Binding-site contacts:
Ligand atom C1 contacts residue ASN292 of chain 1.E at 4.1 Å.
Ligand atom C3 contacts residue VAL291 of chain 1.E at 4.2 Å (hydrophobic).
Ligand atom O5 contacts residue ASN279 of chain 1.E at 2.4 Å (h-bond).
Ligand atom C7 contacts residue ASN279 of chain 1.E at 3.2 Å.
Ligand atom C8 contacts residue ASN279 of chain 1.E at 4.3 Å.
Ligand atom O7 contacts residue ASN279 of chain 1.E at 3.1 Å (h-bond).
Ligand atom C1 contacts residue ASN279 of chain 1.E at 1.4 Å.
Ligand atom C8 contacts residue GLU69 of chain 1.F at 3.8 Å.
Ligand atom C8 contacts residue LYS293 of chain 1.E at 4.0 Å.
Ligand atom O7 contacts residue LYS293 of chain 1.E at 4.4 Å.
Ligand atom N2 contacts residue ASN279 of chain 1.E at 2.8 Å (h-bond).
Ligand atom C3 contacts residue ASN279 of chain 1.E at 3.7 Å.
Ligand atom N2 contacts residue VAL291 of chain 1.E at 3.6 Å.
Ligand atom O5 contacts residue ASN292 of chain 1.E at 3.7 Å.
Ligand atom C5 contacts residue ASN279 of chain 1.E at 3.6 Å.
Ligand atom C8 contacts residue VAL291 of chain 1.E at 4.3 Å (hydrophobic).
Ligand atom C6 contacts residue GLU69 of chain 1.F at 4.5 Å.
Ligand atom C5 contacts residue VAL291 of chain 1.E at 4.5 Å (hydrophobic).
Ligand atom C4 contacts residue ASN279 of chain 1.E at 4.2 Å.
Ligand atom C2 contacts residue ASN279 of chain 1.E at 2.3 Å.
Ligand atom C8 contacts residue SER39 of chain 1.E at 3.6 Å.
Ligand atom C5 contacts residue ASN292 of chain 1.E at 3.8 Å.
Ligand atom C6 contacts residue ASN292 of chain 1.E at 3.9 Å.
Ligand atom C1 contacts residue VAL291 of chain 1.E at 3.5 Å (hydrophobic).
Ligand atom C2 contacts residue VAL291 of chain 1.E at 4.0 Å (hydrophobic).
Ligand atom O5 contacts residue VAL291 of chain 1.E at 4.4 Å.

Sequence of chain 1.F:
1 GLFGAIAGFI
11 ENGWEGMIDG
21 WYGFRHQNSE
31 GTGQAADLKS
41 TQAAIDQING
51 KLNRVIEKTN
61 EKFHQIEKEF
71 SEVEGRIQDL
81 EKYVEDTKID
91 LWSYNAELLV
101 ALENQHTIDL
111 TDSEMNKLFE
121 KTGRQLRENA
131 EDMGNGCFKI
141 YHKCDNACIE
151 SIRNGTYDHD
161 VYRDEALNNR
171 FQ

A small-molecule ligand and the protein it binds are described below.
Small molecule (SMILES): CC(=O)N[C@H]1[C@H](O[C@H]2[C@H](O)[C@@H](NC(C)=O)CO[C@@H]2CO)O[C@H](CO)[C@@H](O)[C@@H]1O

Sequence of chain 1.E:
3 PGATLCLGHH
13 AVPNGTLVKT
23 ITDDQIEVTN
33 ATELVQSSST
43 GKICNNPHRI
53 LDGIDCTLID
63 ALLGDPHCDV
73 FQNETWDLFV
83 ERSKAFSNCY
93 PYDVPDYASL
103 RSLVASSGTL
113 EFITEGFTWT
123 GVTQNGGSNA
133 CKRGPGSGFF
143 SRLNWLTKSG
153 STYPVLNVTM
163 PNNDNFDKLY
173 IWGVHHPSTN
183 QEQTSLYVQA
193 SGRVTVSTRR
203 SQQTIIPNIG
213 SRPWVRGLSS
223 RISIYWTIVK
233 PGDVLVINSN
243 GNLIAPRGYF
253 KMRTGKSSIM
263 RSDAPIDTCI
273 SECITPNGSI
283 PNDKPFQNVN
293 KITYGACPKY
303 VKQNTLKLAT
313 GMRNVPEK